Sequence of chain 1.E:
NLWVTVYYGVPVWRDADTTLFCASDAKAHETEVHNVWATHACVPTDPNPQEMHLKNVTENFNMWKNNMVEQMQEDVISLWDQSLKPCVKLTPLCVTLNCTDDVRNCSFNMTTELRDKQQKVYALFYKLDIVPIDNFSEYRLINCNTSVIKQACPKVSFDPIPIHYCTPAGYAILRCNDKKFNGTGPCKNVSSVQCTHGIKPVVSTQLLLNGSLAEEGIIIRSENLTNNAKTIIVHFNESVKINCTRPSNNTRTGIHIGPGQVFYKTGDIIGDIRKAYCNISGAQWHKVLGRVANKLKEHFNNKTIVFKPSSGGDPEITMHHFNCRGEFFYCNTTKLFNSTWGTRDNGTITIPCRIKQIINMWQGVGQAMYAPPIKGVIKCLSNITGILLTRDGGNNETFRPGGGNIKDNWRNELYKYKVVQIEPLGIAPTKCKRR

Sequence of chain 1.I:
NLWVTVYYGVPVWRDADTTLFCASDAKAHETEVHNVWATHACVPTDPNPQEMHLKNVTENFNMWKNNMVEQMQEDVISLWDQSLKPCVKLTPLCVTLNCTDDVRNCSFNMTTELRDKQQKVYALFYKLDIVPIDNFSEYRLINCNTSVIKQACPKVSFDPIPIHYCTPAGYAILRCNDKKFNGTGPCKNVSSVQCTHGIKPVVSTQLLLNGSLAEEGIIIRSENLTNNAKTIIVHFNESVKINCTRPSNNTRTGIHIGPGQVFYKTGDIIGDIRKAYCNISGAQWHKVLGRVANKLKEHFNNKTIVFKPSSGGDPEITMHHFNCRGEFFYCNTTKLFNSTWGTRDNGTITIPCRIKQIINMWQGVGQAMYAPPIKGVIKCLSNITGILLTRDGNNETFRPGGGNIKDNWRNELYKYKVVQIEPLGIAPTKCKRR

Binding-site contacts:
Ligand atom O6 contacts residue ASN133 of chain 1.E at 4.5 Å.
Ligand atom O5 contacts residue ASN133 of chain 1.E at 2.3 Å (h-bond).
Ligand atom C8 contacts residue ASP140 of chain 1.I at 3.5 Å.
Ligand atom N2 contacts residue ASN133 of chain 1.E at 3.0 Å.
Ligand atom C8 contacts residue ASN133 of chain 1.E at 4.0 Å.
Ligand atom C3 contacts residue ASN133 of chain 1.E at 3.9 Å.
Ligand atom C7 contacts residue ASN133 of chain 1.E at 4.0 Å.
Ligand atom O7 contacts residue ASP140 of chain 1.I at 4.1 Å.
Ligand atom C2 contacts residue ASN133 of chain 1.E at 2.6 Å.
Ligand atom C1 contacts residue ASN133 of chain 1.E at 1.4 Å.
Ligand atom C7 contacts residue ASP140 of chain 1.I at 4.2 Å.
Ligand atom C5 contacts residue ASN133 of chain 1.E at 3.6 Å.
Ligand atom C4 contacts residue ASN133 of chain 1.E at 4.2 Å.

A protein and the small-molecule ligand that binds it are described below.
Small molecule (SMILES): CC(=O)N[C@@H]1[C@@H](O)[C@H](O)[C@@H](CO)O[C@H]1O